Sequence of chain 1.B:
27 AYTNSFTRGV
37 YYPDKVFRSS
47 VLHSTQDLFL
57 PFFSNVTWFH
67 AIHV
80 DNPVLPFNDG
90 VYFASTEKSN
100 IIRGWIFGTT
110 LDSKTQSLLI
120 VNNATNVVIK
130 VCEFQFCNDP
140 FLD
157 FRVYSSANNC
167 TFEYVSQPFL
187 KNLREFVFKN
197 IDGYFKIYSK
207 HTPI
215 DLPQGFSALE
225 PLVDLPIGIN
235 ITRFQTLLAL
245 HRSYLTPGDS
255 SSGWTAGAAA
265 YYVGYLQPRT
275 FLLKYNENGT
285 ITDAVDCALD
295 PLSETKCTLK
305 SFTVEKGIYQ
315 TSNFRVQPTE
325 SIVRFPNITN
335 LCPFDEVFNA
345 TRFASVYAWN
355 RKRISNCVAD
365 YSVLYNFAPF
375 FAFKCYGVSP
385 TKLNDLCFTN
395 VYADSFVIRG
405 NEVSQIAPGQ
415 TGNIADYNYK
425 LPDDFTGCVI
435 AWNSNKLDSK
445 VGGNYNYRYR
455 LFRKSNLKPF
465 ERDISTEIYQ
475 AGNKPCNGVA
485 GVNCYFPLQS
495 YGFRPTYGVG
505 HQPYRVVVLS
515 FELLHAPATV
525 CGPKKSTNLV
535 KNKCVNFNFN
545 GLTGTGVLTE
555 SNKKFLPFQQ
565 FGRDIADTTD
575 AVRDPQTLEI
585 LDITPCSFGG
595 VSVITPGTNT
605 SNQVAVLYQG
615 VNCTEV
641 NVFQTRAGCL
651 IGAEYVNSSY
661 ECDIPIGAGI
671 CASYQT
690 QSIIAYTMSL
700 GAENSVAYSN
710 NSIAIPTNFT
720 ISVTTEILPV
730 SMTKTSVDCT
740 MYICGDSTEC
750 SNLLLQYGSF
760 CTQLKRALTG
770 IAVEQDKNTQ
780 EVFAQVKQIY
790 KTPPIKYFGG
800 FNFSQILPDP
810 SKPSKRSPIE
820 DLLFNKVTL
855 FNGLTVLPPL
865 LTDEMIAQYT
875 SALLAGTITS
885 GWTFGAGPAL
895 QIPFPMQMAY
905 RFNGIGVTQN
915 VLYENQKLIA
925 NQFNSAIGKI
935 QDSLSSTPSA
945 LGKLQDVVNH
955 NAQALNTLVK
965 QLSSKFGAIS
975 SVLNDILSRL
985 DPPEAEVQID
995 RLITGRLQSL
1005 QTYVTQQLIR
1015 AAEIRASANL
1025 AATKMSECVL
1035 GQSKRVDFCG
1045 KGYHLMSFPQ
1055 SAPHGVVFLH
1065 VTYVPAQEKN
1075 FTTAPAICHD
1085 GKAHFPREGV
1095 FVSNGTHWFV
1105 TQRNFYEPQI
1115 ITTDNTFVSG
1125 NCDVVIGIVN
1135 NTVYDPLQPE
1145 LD

Binding-site contacts:
Ligand atom C7 contacts residue ASN331 of chain 1.B at 3.0 Å.
Ligand atom O7 contacts residue ASN331 of chain 1.B at 2.3 Å (h-bond).
Ligand atom C8 contacts residue ASN331 of chain 1.B at 3.5 Å.
Ligand atom N2 contacts residue GLN580 of chain 1.B at 4.3 Å.
Ligand atom C2 contacts residue ASN331 of chain 1.B at 4.3 Å.
Ligand atom O5 contacts residue ASN331 of chain 1.B at 4.2 Å.
Ligand atom C1 contacts residue ASN331 of chain 1.B at 3.5 Å.
Ligand atom N2 contacts residue ASN331 of chain 1.B at 3.8 Å.

A small-molecule ligand and the protein it binds are described below.
Small molecule (SMILES): CC(=O)N[C@@H]1[C@@H](O)[C@H](O)[C@@H](CO)O[C@H]1O